The small molecule below binds the protein below.
Small molecule (SMILES): CC(=O)N[C@@H]1[C@@H](O)[C@H](O)[C@@H](CO)O[C@H]1O

Sequence of chain 1.C:
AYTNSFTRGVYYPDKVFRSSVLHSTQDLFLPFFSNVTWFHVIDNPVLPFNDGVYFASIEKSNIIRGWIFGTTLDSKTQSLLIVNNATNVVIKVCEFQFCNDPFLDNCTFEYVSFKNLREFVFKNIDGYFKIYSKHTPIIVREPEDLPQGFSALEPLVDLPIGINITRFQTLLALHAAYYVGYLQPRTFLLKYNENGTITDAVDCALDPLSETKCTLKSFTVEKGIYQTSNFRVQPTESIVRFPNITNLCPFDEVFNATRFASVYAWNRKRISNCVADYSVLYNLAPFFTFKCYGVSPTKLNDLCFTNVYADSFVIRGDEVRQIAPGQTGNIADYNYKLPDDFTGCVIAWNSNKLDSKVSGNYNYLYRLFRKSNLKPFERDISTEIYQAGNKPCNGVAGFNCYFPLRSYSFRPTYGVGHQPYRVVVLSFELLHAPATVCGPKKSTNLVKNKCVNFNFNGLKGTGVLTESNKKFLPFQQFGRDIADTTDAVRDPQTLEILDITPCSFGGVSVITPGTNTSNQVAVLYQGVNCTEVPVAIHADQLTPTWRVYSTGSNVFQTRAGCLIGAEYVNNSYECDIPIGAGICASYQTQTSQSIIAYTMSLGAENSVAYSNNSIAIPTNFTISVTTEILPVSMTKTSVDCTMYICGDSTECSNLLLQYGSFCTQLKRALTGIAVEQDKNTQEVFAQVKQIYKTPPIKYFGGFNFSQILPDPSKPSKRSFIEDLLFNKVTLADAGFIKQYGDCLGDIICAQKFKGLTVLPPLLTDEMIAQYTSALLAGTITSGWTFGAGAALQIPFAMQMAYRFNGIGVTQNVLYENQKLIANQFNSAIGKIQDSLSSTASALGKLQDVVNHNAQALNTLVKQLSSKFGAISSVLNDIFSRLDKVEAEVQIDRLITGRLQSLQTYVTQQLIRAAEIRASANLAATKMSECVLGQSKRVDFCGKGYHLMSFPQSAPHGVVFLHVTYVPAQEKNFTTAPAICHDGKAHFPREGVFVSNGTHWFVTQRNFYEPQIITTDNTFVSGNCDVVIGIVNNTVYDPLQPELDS

Binding-site contacts:
Ligand atom C1 contacts residue GLN892 of chain 1.A at 4.2 Å.
Ligand atom C7 contacts residue ASN1071 of chain 1.C at 3.6 Å.
Ligand atom O5 contacts residue ASN1071 of chain 1.C at 2.4 Å (h-bond).
Ligand atom N2 contacts residue ASN1071 of chain 1.C at 3.0 Å (h-bond).
Ligand atom C8 contacts residue LYS1070 of chain 1.C at 3.9 Å.
Ligand atom C6 contacts residue ALA703 of chain 1.C at 4.2 Å (hydrophobic).
Ligand atom C8 contacts residue ASN1071 of chain 1.C at 4.0 Å.
Ligand atom C4 contacts residue ASN1071 of chain 1.C at 4.2 Å.
Ligand atom C8 contacts residue GLU1069 of chain 1.C at 3.8 Å.
Ligand atom C5 contacts residue ASN1071 of chain 1.C at 3.7 Å.
Ligand atom C3 contacts residue ASN1071 of chain 1.C at 3.8 Å.
Ligand atom O4 contacts residue ALA703 of chain 1.C at 4.3 Å.
Ligand atom C1 contacts residue ASN1071 of chain 1.C at 1.4 Å.
Ligand atom O7 contacts residue ASN1071 of chain 1.C at 3.9 Å.
Ligand atom C2 contacts residue ASN1071 of chain 1.C at 2.5 Å.
Ligand atom C5 contacts residue ALA703 of chain 1.C at 3.8 Å (hydrophobic).

Sequence of chain 1.A:
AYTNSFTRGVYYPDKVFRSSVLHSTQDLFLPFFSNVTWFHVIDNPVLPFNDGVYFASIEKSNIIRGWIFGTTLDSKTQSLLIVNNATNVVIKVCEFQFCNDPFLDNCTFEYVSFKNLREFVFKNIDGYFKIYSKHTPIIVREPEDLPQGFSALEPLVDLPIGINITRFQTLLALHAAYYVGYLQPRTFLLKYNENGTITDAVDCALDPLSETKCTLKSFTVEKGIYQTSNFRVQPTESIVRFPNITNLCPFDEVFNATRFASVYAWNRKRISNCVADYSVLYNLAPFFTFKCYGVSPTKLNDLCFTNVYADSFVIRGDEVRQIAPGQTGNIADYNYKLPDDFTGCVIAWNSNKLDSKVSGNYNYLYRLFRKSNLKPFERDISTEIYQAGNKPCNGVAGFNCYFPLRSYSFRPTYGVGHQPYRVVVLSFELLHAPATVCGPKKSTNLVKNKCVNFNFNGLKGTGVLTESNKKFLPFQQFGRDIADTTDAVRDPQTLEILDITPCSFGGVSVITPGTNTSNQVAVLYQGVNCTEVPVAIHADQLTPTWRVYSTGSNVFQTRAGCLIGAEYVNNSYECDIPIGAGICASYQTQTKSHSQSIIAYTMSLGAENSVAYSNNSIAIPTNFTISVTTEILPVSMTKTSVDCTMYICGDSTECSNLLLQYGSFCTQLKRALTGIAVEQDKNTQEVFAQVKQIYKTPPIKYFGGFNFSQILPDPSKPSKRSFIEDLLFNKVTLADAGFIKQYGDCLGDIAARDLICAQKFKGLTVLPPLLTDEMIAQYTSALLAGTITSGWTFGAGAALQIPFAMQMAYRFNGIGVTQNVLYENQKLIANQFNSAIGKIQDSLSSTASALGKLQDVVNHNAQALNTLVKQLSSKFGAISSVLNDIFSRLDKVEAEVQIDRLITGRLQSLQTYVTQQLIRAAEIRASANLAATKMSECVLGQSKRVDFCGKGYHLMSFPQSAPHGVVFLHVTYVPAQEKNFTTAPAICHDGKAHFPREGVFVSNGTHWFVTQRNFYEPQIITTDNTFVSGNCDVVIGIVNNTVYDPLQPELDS